Binding-site contacts:
Ligand atom O5 contacts residue ASN233 of chain 2.C at 2.3 Å (h-bond).
Ligand atom O5 contacts residue NAG1 of chain 2.J at 3.2 Å.
Ligand atom C2 contacts residue ASN233 of chain 2.C at 2.5 Å.
Ligand atom C3 contacts residue NAG1 of chain 2.M at 3.6 Å.
Ligand atom O3 contacts residue NAG1 of chain 2.M at 2.3 Å (h-bond).
Ligand atom C5 contacts residue NAG1 of chain 2.J at 3.7 Å.
Ligand atom N2 contacts residue SER416 of chain 2.C at 3.2 Å (h-bond).
Ligand atom O2 contacts residue NAG1 of chain 2.M at 3.8 Å.
Ligand atom O5 contacts residue GLN409 of chain 2.C at 3.5 Å (h-bond).
Ligand atom C7 contacts residue ASN347 of chain 2.C at 3.8 Å.
Ligand atom C2 contacts residue SER416 of chain 2.C at 3.4 Å.
Ligand atom C8 contacts residue VAL225 of chain 2.C at 3.8 Å (hydrophobic).
Ligand atom O6 contacts residue GLY349 of chain 2.C at 3.6 Å (h-bond).
Ligand atom C1 contacts residue GLU182 of chain 2.C at 3.9 Å.
Ligand atom O4 contacts residue ILE408 of chain 2.C at 3.8 Å.
Ligand atom O4 contacts residue VAL415 of chain 2.C at 3.7 Å.
Ligand atom C3 contacts residue ASN233 of chain 2.C at 3.8 Å.
Ligand atom C4 contacts residue VAL415 of chain 2.C at 3.9 Å (hydrophobic).
Ligand atom O6 contacts residue GLN409 of chain 2.C at 3.8 Å.
Ligand atom O6 contacts residue GLU182 of chain 2.C at 3.3 Å (salt-bridge).
Ligand atom N2 contacts residue ASN233 of chain 2.C at 3.0 Å (h-bond).
Ligand atom O3 contacts residue GLY410 of chain 2.C at 3.6 Å.
Ligand atom C5 contacts residue VAL415 of chain 2.C at 3.2 Å (hydrophobic).
Ligand atom O3 contacts residue VAL411 of chain 2.C at 3.4 Å (h-bond).
Ligand atom O3 contacts residue GLU182 of chain 2.C at 3.9 Å.
Ligand atom C8 contacts residue ASN347 of chain 2.C at 3.1 Å.
Ligand atom C7 contacts residue ASN233 of chain 2.C at 3.9 Å.
Ligand atom O6 contacts residue ARG413 of chain 2.C at 3.8 Å.
Ligand atom O2 contacts residue MAN8 of chain 2.M at 3.7 Å.
Ligand atom O7 contacts residue PRO183 of chain 2.C at 3.1 Å.
Ligand atom O4 contacts residue NAG1 of chain 2.M at 3.3 Å.
Ligand atom O6 contacts residue NAG1 of chain 2.J at 3.5 Å.
Ligand atom C6 contacts residue NAG1 of chain 2.J at 3.3 Å.
Ligand atom C1 contacts residue ASN233 of chain 2.C at 1.4 Å.
Ligand atom C5 contacts residue GLU182 of chain 2.C at 3.8 Å.
Ligand atom C6 contacts residue VAL415 of chain 2.C at 3.8 Å (hydrophobic).
Ligand atom C3 contacts residue SER416 of chain 2.C at 3.4 Å.
Ligand atom C1 contacts residue SER416 of chain 2.C at 3.2 Å.
Ligand atom C5 contacts residue ASN233 of chain 2.C at 3.6 Å.
Ligand atom O2 contacts residue GLN409 of chain 2.C at 3.4 Å.

A protein and the small-molecule ligand that binds it are described below.
Small molecule (SMILES): CC(=O)N[C@H]1[C@H](O[C@H]2[C@H](O)[C@@H](NC(C)=O)CO[C@@H]2CO)O[C@H](CO)[C@@H](O[C@@H]2O[C@H](CO[C@H]3O[C@H](CO)[C@@H](O)[C@H](O)[C@@H]3O)[C@@H](O)[C@H](O[C@H]3O[C@H](CO)[C@@H](O)[C@H](O)[C@@H]3O[C@H]3O[C@H](CO)[C@@H](O)[C@H](O)[C@@H]3O[C@H]3O[C@H](CO)[C@@H](O)[C@H](O)[C@@H]3O)[C@@H]2O)[C@@H]1O

Sequence of chain 2.C:
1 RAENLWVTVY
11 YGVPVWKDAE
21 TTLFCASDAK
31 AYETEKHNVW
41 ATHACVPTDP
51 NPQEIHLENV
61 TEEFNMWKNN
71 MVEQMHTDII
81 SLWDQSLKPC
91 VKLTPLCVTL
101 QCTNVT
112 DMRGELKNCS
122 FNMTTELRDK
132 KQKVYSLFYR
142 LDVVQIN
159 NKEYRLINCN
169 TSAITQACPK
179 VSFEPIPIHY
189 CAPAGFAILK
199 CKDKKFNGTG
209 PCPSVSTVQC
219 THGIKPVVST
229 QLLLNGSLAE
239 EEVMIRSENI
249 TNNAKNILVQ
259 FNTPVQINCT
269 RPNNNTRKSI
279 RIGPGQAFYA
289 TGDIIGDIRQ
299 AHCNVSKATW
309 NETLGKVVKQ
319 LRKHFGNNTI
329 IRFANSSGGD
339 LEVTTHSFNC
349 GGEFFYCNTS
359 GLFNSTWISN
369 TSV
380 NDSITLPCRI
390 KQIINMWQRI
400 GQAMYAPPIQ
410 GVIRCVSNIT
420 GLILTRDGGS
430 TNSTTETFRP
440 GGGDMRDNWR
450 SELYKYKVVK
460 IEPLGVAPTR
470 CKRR